Sequence of chain 2.C:
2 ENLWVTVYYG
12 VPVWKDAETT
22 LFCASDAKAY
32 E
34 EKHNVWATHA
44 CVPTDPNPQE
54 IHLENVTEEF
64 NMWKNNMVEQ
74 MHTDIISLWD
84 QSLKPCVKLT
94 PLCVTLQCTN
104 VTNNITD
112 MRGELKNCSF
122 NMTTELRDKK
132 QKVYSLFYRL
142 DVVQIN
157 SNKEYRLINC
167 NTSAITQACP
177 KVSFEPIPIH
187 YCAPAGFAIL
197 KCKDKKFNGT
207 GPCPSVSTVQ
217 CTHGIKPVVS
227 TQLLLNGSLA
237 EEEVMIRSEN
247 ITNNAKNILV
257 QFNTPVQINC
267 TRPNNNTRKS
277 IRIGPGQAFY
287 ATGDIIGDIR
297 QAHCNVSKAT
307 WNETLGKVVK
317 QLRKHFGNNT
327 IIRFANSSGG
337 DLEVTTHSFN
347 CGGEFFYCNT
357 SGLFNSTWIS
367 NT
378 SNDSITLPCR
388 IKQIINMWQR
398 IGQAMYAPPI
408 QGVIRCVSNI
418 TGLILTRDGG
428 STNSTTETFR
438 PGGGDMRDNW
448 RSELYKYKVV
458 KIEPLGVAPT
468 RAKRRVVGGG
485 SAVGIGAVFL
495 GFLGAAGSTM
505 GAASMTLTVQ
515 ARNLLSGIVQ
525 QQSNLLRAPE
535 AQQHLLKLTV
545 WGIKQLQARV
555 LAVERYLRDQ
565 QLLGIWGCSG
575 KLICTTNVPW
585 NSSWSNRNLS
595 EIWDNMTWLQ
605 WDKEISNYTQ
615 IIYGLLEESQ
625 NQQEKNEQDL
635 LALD

Binding-site contacts:
Ligand atom C1 contacts residue LYS117 of chain 2.C at 4.2 Å.
Ligand atom C3 contacts residue ASN103 of chain 2.C at 3.8 Å.
Ligand atom C6 contacts residue ARG113 of chain 2.C at 3.9 Å.
Ligand atom C6 contacts residue LYS117 of chain 2.C at 3.9 Å.
Ligand atom C8 contacts residue ASN103 of chain 2.C at 4.1 Å.
Ligand atom O6 contacts residue LYS117 of chain 2.C at 3.0 Å (salt-bridge).
Ligand atom C2 contacts residue ASN103 of chain 2.C at 2.3 Å.
Ligand atom C7 contacts residue ASN103 of chain 2.C at 2.8 Å.
Ligand atom O5 contacts residue LYS117 of chain 2.C at 3.3 Å (salt-bridge).
Ligand atom C1 contacts residue ASN103 of chain 2.C at 1.8 Å.
Ligand atom O6 contacts residue ARG140 of chain 2.C at 4.3 Å.
Ligand atom C4 contacts residue ASN103 of chain 2.C at 4.2 Å.
Ligand atom N2 contacts residue ASN103 of chain 2.C at 2.8 Å (h-bond).
Ligand atom O6 contacts residue ARG113 of chain 2.C at 3.8 Å.
Ligand atom C5 contacts residue ASN103 of chain 2.C at 3.9 Å.
Ligand atom O5 contacts residue ASN103 of chain 2.C at 2.5 Å (h-bond).
Ligand atom O6 contacts residue TYR161 of chain 2.C at 3.5 Å (h-bond).
Ligand atom O7 contacts residue ASN103 of chain 2.C at 2.2 Å (h-bond).
Ligand atom C5 contacts residue LYS117 of chain 2.C at 4.1 Å.

A protein and the small-molecule ligand that binds it are described below.
Small molecule (SMILES): CC(=O)N[C@@H]1[C@@H](O)[C@H](O)[C@@H](CO)O[C@H]1O